Sequence of chain 1.B:
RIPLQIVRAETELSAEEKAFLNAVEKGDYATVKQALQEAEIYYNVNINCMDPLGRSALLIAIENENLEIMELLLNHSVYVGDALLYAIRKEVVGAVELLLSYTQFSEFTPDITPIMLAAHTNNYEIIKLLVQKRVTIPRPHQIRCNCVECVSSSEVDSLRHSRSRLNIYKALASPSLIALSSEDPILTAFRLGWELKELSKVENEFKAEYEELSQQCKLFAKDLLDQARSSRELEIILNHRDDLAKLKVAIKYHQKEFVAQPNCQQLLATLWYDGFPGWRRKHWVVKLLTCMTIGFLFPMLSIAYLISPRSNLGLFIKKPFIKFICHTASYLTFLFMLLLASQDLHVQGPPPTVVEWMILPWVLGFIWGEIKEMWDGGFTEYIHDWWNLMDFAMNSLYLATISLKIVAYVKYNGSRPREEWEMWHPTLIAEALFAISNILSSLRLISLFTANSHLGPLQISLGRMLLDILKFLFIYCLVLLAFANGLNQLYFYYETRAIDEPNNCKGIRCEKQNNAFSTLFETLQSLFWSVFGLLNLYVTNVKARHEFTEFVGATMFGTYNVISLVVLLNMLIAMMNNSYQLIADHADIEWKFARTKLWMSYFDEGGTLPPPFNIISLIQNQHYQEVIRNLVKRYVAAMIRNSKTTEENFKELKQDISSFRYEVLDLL

Binding-site contacts:
Ligand atom CAB contacts residue CYS525 of chain 1.A at 4.2 Å (hydrophobic).
Ligand atom CAE contacts residue LEU493 of chain 1.B at 3.7 Å (hydrophobic).
Ligand atom CAQ contacts residue PHE497 of chain 1.B at 3.8 Å (hydrophobic).
Ligand atom OAW contacts residue ALA499 of chain 1.B at 4.1 Å.
Ligand atom CAQ contacts residue LEU526 of chain 1.A at 3.9 Å (hydrophobic).
Ligand atom CAI contacts residue LEU496 of chain 1.B at 3.3 Å (hydrophobic).
Ligand atom CAL contacts residue TYR316 of chain 1.B at 4.3 Å (hydrophobic).
Ligand atom CAP contacts residue LEU526 of chain 1.A at 3.8 Å (hydrophobic).
Ligand atom OAH contacts residue TRP315 of chain 1.B at 3.2 Å (h-bond).
Ligand atom CBB contacts residue LEU375 of chain 1.B at 3.9 Å (hydrophobic).
Ligand atom OAH contacts residue TYR316 of chain 1.B at 3.4 Å (h-bond).
Ligand atom CAX contacts residue PHE364 of chain 1.B at 3.9 Å (hydrophobic).
Ligand atom CAZ contacts residue LEU496 of chain 1.B at 4.0 Å (hydrophobic).
Ligand atom OAH contacts residue PHE364 of chain 1.B at 3.2 Å.
Ligand atom CAE contacts residue LEU375 of chain 1.B at 3.5 Å (hydrophobic).
Ligand atom CBB contacts residue LEU493 of chain 1.B at 4.2 Å (hydrophobic).
Ligand atom CAD contacts residue PHE367 of chain 1.B at 4.3 Å (hydrophobic).
Ligand atom CAD contacts residue THR371 of chain 1.B at 3.5 Å.
Ligand atom CAX contacts residue ALA499 of chain 1.B at 3.7 Å (hydrophobic).
Ligand atom CAK contacts residue PHE497 of chain 1.B at 3.9 Å (hydrophobic).
Ligand atom OAF contacts residue PHE364 of chain 1.B at 4.2 Å.
Ligand atom CAL contacts residue ALA499 of chain 1.B at 4.0 Å (hydrophobic).
Ligand atom CAX contacts residue TYR316 of chain 1.B at 4.2 Å (hydrophobic).
Ligand atom CAP contacts residue LEU493 of chain 1.B at 4.3 Å (hydrophobic).
Ligand atom CAY contacts residue ASN500 of chain 1.B at 4.3 Å.
Ligand atom CBA contacts residue LEU526 of chain 1.A at 4.3 Å (hydrophobic).
Ligand atom CBA contacts residue CYS525 of chain 1.A at 4.1 Å (hydrophobic).
Ligand atom CAO contacts residue LEU493 of chain 1.B at 4.2 Å (hydrophobic).
Ligand atom CAR contacts residue PHE367 of chain 1.B at 4.3 Å (hydrophobic).
Ligand atom CAC contacts residue LEU375 of chain 1.B at 4.1 Å (hydrophobic).
Ligand atom CAV contacts residue LEU496 of chain 1.B at 4.0 Å (hydrophobic).
Ligand atom CAN contacts residue LEU529 of chain 1.A at 4.0 Å (hydrophobic).
Ligand atom CAV contacts residue ALA499 of chain 1.B at 4.0 Å (hydrophobic).
Ligand atom CAV contacts residue ASN500 of chain 1.B at 4.2 Å.
Ligand atom OAG contacts residue ALA499 of chain 1.B at 3.8 Å.
Ligand atom CAU contacts residue LEU375 of chain 1.B at 4.3 Å (hydrophobic).
Ligand atom OAG contacts residue ASN500 of chain 1.B at 3.1 Å (h-bond).
Ligand atom OAF contacts residue ALA499 of chain 1.B at 3.1 Å (h-bond).
Ligand atom CAY contacts residue ALA499 of chain 1.B at 4.0 Å (hydrophobic).
Ligand atom CAB contacts residue PHE522 of chain 1.A at 4.1 Å (hydrophobic).

Sequence of chain 1.A:
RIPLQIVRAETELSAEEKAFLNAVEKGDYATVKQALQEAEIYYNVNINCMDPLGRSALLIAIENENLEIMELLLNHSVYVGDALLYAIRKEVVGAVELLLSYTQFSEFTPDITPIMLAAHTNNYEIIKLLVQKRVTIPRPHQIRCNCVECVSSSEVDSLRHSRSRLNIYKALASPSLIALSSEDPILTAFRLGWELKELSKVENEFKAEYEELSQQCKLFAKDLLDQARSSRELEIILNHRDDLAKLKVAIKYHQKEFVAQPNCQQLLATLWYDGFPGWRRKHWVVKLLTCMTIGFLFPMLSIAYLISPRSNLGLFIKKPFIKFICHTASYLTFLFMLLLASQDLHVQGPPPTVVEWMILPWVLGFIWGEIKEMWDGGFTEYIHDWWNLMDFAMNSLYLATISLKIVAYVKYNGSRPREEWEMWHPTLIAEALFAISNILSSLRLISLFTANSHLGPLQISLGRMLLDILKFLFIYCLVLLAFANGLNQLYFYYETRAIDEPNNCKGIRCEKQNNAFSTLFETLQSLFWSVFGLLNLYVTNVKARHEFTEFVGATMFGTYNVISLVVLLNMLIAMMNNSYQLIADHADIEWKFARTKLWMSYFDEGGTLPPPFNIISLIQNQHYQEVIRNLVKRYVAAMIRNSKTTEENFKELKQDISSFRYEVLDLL

This protein binds this small molecule.
Small molecule (SMILES): CC(C)CCC[C@@H](C)[C@H]1CC[C@H]2[C@@H]3CC=C4C[C@@H](OC(=O)CCC(=O)O)CC[C@]4(C)[C@H]3CC[C@]12C